Sequence of chain 1.A:
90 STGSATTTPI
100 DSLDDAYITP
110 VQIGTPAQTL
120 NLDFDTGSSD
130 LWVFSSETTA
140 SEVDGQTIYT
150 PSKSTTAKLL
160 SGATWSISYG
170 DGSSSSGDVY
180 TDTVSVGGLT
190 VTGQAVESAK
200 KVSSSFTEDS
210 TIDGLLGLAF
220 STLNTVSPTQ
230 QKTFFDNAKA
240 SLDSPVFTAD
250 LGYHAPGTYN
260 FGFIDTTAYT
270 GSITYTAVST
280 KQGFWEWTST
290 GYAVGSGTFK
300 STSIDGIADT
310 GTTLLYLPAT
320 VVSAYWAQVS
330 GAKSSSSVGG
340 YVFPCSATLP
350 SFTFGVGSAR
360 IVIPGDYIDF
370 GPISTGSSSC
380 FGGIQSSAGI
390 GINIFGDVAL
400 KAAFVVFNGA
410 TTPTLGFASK

Binding-site contacts:
Ligand atom C contacts residue GLY169 of chain 1.A at 3.6 Å.
Ligand atom N contacts residue ASP124 of chain 1.A at 3.0 Å (salt-bridge).
Ligand atom F contacts residue PHE205 of chain 1.A at 3.2 Å.
Ligand atom N contacts residue THR311 of chain 1.A at 4.1 Å.
Ligand atom C2 contacts residue GLY310 of chain 1.A at 3.3 Å.
Ligand atom C1 contacts residue GLY310 of chain 1.A at 3.8 Å.
Ligand atom C1 contacts residue THR311 of chain 1.A at 3.8 Å.
Ligand atom C5 contacts residue SER172 of chain 1.A at 4.2 Å.
Ligand atom N contacts residue ASP308 of chain 1.A at 3.1 Å (salt-bridge).
Ligand atom C7 contacts residue RQD1 of chain 1.C at 3.3 Å.
Ligand atom C9 contacts residue LEU214 of chain 1.A at 3.7 Å (hydrophobic).
Ligand atom C3 contacts residue TYR168 of chain 1.A at 3.5 Å (hydrophobic).
Ligand atom C8 contacts residue ASP122 of chain 1.A at 3.6 Å.
Ligand atom C8 contacts residue LEU214 of chain 1.A at 3.9 Å (hydrophobic).
Ligand atom C3 contacts residue LEU214 of chain 1.A at 4.2 Å (hydrophobic).
Ligand atom O contacts residue THR311 of chain 1.A at 3.8 Å.
Ligand atom F contacts residue RQD1 of chain 1.C at 3.1 Å.
Ligand atom C2 contacts residue ASP308 of chain 1.A at 4.1 Å.
Ligand atom C5 contacts residue TYR168 of chain 1.A at 3.7 Å (hydrophobic).
Ligand atom O contacts residue GLY169 of chain 1.A at 3.9 Å.
Ligand atom N contacts residue GLY310 of chain 1.A at 3.9 Å.
Ligand atom C contacts residue THR311 of chain 1.A at 3.5 Å.
Ligand atom O1 contacts residue THR311 of chain 1.A at 3.9 Å.
Ligand atom O contacts residue ASP308 of chain 1.A at 4.0 Å.
Ligand atom C8 contacts residue RQD1 of chain 1.C at 3.6 Å.
Ligand atom C3 contacts residue ASP124 of chain 1.A at 3.3 Å.
Ligand atom C6 contacts residue PHE205 of chain 1.A at 3.9 Å (hydrophobic).
Ligand atom C contacts residue ASP308 of chain 1.A at 4.2 Å.
Ligand atom C6 contacts residue RQD1 of chain 1.C at 3.9 Å.
Ligand atom C4 contacts residue GLY310 of chain 1.A at 4.2 Å.
Ligand atom C7 contacts residue PHE205 of chain 1.A at 3.7 Å (hydrophobic).
Ligand atom O1 contacts residue GLY310 of chain 1.A at 3.7 Å.
Ligand atom C2 contacts residue THR311 of chain 1.A at 4.2 Å.
Ligand atom C9 contacts residue GLY310 of chain 1.A at 3.9 Å.
Ligand atom C3 contacts residue GLY310 of chain 1.A at 4.2 Å.
Ligand atom C6 contacts residue SER172 of chain 1.A at 3.8 Å.
Ligand atom C9 contacts residue ASP122 of chain 1.A at 4.0 Å.
Ligand atom C2 contacts residue ASP124 of chain 1.A at 3.7 Å.
Ligand atom C4 contacts residue TYR168 of chain 1.A at 4.1 Å (hydrophobic).
Ligand atom C4 contacts residue LEU214 of chain 1.A at 4.0 Å (hydrophobic).

This protein binds this small molecule.
Small molecule (SMILES): COC(=O)[C@@H](N)Cc1ccc(F)cc1